Sequence of chain 1.C:
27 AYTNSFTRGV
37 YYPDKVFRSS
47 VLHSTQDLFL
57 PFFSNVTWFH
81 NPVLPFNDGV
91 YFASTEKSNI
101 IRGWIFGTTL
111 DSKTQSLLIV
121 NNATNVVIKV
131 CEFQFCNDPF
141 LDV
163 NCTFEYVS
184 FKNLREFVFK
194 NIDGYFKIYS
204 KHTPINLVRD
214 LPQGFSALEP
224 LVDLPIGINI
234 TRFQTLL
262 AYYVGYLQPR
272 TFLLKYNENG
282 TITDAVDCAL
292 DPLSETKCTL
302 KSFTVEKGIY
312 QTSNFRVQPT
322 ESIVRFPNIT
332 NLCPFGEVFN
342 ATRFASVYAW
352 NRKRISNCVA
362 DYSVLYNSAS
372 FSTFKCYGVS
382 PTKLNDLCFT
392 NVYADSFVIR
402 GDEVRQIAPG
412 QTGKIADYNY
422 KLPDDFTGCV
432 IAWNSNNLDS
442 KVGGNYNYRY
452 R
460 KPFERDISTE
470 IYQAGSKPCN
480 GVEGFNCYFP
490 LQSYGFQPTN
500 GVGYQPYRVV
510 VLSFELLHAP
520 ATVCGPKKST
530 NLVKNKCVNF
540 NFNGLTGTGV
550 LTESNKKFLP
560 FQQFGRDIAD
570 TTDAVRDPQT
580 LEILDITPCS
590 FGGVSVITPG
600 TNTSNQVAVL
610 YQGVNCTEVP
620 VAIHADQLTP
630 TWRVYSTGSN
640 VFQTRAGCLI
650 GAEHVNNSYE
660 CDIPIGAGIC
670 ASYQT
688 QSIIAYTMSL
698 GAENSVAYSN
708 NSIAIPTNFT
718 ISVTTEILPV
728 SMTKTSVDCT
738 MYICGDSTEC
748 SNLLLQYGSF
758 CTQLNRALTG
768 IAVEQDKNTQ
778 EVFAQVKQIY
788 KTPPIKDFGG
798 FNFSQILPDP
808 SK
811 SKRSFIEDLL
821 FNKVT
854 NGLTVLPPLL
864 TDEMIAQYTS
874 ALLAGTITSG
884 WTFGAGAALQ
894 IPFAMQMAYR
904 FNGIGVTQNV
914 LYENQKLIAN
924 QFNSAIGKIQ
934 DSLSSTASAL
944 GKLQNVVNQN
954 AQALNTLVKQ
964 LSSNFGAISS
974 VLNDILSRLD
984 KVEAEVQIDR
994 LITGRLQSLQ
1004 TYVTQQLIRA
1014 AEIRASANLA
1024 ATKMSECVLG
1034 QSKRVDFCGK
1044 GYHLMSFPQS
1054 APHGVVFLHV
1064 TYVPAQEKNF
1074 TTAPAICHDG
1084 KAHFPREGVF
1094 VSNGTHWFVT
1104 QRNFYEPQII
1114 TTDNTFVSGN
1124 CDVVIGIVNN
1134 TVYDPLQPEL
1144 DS

The protein below binds the small molecule below.
Small molecule (SMILES): CC(=O)N[C@H]1[C@H](O[C@H]2[C@H](O)[C@@H](NC(C)=O)CO[C@@H]2CO)O[C@H](CO)[C@@H](O)[C@@H]1O

Binding-site contacts:
Ligand atom C7 contacts residue ASN1132 of chain 1.C at 3.6 Å.
Ligand atom C3 contacts residue ASN1132 of chain 1.C at 3.8 Å.
Ligand atom C1 contacts residue ASN1132 of chain 1.C at 1.4 Å.
Ligand atom C5 contacts residue ASN1132 of chain 1.C at 3.7 Å.
Ligand atom N2 contacts residue ASN1132 of chain 1.C at 3.0 Å (h-bond).
Ligand atom C2 contacts residue ASN1132 of chain 1.C at 2.5 Å.
Ligand atom O7 contacts residue ASN1132 of chain 1.C at 3.9 Å.
Ligand atom C8 contacts residue ILE1130 of chain 1.C at 4.4 Å (hydrophobic).
Ligand atom O5 contacts residue ASN1132 of chain 1.C at 2.3 Å (h-bond).
Ligand atom C4 contacts residue ASN1132 of chain 1.C at 4.2 Å.